Sequence of chain 1.A:
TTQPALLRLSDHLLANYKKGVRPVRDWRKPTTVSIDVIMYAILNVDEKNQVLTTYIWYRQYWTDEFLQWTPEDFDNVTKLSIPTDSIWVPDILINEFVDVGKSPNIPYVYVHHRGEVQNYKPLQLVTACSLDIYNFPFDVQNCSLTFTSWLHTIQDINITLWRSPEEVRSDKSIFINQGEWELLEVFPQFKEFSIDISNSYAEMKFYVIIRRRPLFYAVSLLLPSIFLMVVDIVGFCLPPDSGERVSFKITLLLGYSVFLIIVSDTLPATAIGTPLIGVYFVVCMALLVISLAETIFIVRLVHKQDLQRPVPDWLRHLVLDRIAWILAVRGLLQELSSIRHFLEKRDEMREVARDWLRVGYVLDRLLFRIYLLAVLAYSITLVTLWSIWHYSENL

Binding-site contacts:
Ligand atom C2 contacts residue ASN157 of chain 1.A at 2.6 Å.
Ligand atom N2 contacts residue ARG109 of chain 1.B at 4.2 Å.
Ligand atom C5 contacts residue ASN157 of chain 1.A at 3.6 Å.
Ligand atom C1 contacts residue ASN157 of chain 1.A at 1.4 Å.
Ligand atom C8 contacts residue ARG109 of chain 1.B at 3.2 Å.
Ligand atom C8 contacts residue ASP156 of chain 1.A at 3.4 Å.
Ligand atom C7 contacts residue ASN157 of chain 1.A at 4.0 Å.
Ligand atom C3 contacts residue ASN157 of chain 1.A at 3.9 Å.
Ligand atom O5 contacts residue ASN157 of chain 1.A at 2.2 Å (h-bond).
Ligand atom C7 contacts residue ARG109 of chain 1.B at 3.5 Å.
Ligand atom C8 contacts residue ASN157 of chain 1.A at 4.2 Å.
Ligand atom C4 contacts residue ASN157 of chain 1.A at 4.2 Å.
Ligand atom N2 contacts residue ASN157 of chain 1.A at 3.0 Å.
Ligand atom N2 contacts residue ASP156 of chain 1.A at 4.4 Å.
Ligand atom O7 contacts residue ARG109 of chain 1.B at 3.7 Å.

Sequence of chain 1.B:
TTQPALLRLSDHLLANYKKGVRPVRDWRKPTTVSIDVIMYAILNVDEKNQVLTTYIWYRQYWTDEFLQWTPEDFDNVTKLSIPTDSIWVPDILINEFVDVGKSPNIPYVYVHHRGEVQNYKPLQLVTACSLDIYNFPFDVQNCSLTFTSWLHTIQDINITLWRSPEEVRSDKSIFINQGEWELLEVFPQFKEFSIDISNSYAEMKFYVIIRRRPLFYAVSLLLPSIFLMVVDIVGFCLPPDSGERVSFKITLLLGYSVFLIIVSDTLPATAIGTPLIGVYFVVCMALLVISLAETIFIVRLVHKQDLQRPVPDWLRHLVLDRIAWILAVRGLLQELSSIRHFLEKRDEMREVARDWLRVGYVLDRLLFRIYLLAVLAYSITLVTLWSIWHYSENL

This protein binds this small molecule.
Small molecule (SMILES): CC(=O)N[C@@H]1[C@@H](O)[C@H](O)[C@@H](CO)O[C@H]1O